Sequence of chain 5.B:
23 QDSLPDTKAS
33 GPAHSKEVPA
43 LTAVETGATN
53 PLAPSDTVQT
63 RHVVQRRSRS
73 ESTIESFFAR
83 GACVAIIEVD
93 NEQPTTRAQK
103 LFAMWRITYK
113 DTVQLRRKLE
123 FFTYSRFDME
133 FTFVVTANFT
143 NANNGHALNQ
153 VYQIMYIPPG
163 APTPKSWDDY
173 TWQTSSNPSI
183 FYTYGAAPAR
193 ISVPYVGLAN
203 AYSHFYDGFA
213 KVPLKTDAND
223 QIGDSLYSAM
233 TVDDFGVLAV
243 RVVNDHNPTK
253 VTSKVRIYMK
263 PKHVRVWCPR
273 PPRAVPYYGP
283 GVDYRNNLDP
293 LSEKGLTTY

Binding-site contacts:
Ligand atom C5A contacts residue ILE182 of chain 5.B at 3.5 Å (hydrophobic).
Ligand atom C3 contacts residue PHE237 of chain 5.B at 3.7 Å (hydrophobic).
Ligand atom O1 contacts residue TYR111 of chain 5.B at 3.5 Å.
Ligand atom C3B contacts residue TYR158 of chain 5.B at 3.4 Å (hydrophobic).
Ligand atom N2 contacts residue TYR204 of chain 5.B at 3.8 Å.
Ligand atom C5B contacts residue ILE193 of chain 5.B at 3.9 Å (hydrophobic).
Ligand atom C5B contacts residue LEU240 of chain 5.B at 3.5 Å (hydrophobic).
Ligand atom C4A contacts residue ILE182 of chain 5.B at 3.9 Å (hydrophobic).
Ligand atom N3A contacts residue PRO180 of chain 5.B at 3.7 Å.
Ligand atom C4A contacts residue PRO180 of chain 5.B at 3.3 Å (hydrophobic).
Ligand atom C31 contacts residue TYR111 of chain 5.B at 3.7 Å (hydrophobic).
Ligand atom O1B contacts residue PHE133 of chain 5.B at 3.9 Å.
Ligand atom N3A contacts residue TYR158 of chain 5.B at 3.7 Å.
Ligand atom C4A contacts residue SER181 of chain 5.B at 3.8 Å.
Ligand atom C5C contacts residue VAL195 of chain 5.B at 3.8 Å (hydrophobic).
Ligand atom C2A contacts residue ILE193 of chain 5.B at 3.9 Å (hydrophobic).
Ligand atom C4B contacts residue TYR158 of chain 5.B at 3.8 Å (hydrophobic).
Ligand atom C7C contacts residue TYR158 of chain 5.B at 3.8 Å (hydrophobic).
Ligand atom O1 contacts residue PHE129 of chain 5.B at 3.8 Å.
Ligand atom C4C contacts residue VAL198 of chain 5.B at 3.8 Å (hydrophobic).
Ligand atom C4 contacts residue TYR111 of chain 5.B at 3.6 Å (hydrophobic).
Ligand atom N3A contacts residue ALA24 of chain 5.D at 3.9 Å.
Ligand atom O1 contacts residue TYR204 of chain 5.B at 3.6 Å.
Ligand atom C6B contacts residue PHE133 of chain 5.B at 3.5 Å (hydrophobic).
Ligand atom C2B contacts residue VAL195 of chain 5.B at 3.9 Å (hydrophobic).
Ligand atom C2A contacts residue TYR158 of chain 5.B at 3.9 Å (hydrophobic).
Ligand atom C4 contacts residue PHE237 of chain 5.B at 3.1 Å (hydrophobic).
Ligand atom C6C contacts residue VAL198 of chain 5.B at 3.9 Å (hydrophobic).
Ligand atom C6C contacts residue PHE237 of chain 5.B at 3.9 Å (hydrophobic).
Ligand atom O1A contacts residue PHE135 of chain 5.B at 3.8 Å.
Ligand atom C4C contacts residue PHE237 of chain 5.B at 3.6 Å (hydrophobic).
Ligand atom C5 contacts residue TYR111 of chain 5.B at 3.8 Å (hydrophobic).
Ligand atom C2B contacts residue TYR158 of chain 5.B at 3.5 Å (hydrophobic).
Ligand atom C3 contacts residue TYR111 of chain 5.B at 3.2 Å (hydrophobic).
Ligand atom N2 contacts residue TYR111 of chain 5.B at 3.1 Å.
Ligand atom C5A contacts residue ILE156 of chain 5.B at 3.2 Å (hydrophobic).
Ligand atom C2C contacts residue PHE237 of chain 5.B at 3.8 Å (hydrophobic).
Ligand atom O1B contacts residue ILE109 of chain 5.B at 3.8 Å.
Ligand atom C31 contacts residue PHE237 of chain 5.B at 3.8 Å (hydrophobic).
Ligand atom C4B contacts residue ILE193 of chain 5.B at 3.8 Å (hydrophobic).

The protein below binds the small molecule below.
Small molecule (SMILES): Cc1cc(CCCCCCCOc2ccc(C3=NCCO3)cc2)on1

Sequence of chain 1.D:
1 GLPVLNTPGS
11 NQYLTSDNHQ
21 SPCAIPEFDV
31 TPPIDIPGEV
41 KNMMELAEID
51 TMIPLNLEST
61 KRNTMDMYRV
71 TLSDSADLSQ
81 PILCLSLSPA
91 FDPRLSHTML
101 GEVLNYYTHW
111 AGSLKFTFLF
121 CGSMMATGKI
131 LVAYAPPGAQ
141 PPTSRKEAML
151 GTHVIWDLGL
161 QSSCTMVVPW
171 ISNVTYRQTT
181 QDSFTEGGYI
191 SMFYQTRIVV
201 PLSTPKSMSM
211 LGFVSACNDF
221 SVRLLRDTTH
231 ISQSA

Sequence of chain 5.D:
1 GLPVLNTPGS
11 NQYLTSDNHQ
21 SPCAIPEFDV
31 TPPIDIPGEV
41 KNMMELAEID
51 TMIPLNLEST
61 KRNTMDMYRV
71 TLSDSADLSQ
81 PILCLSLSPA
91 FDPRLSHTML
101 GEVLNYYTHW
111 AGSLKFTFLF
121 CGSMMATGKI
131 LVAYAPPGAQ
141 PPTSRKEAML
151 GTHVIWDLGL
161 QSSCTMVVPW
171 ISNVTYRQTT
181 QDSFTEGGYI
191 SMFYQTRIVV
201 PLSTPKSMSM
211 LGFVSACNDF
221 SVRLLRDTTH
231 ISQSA